This protein binds this small molecule.
Small molecule (SMILES): CC(=O)N[C@@H]1[C@@H](O)[C@H](O)[C@@H](CO)O[C@H]1O

Sequence of chain 1.B:
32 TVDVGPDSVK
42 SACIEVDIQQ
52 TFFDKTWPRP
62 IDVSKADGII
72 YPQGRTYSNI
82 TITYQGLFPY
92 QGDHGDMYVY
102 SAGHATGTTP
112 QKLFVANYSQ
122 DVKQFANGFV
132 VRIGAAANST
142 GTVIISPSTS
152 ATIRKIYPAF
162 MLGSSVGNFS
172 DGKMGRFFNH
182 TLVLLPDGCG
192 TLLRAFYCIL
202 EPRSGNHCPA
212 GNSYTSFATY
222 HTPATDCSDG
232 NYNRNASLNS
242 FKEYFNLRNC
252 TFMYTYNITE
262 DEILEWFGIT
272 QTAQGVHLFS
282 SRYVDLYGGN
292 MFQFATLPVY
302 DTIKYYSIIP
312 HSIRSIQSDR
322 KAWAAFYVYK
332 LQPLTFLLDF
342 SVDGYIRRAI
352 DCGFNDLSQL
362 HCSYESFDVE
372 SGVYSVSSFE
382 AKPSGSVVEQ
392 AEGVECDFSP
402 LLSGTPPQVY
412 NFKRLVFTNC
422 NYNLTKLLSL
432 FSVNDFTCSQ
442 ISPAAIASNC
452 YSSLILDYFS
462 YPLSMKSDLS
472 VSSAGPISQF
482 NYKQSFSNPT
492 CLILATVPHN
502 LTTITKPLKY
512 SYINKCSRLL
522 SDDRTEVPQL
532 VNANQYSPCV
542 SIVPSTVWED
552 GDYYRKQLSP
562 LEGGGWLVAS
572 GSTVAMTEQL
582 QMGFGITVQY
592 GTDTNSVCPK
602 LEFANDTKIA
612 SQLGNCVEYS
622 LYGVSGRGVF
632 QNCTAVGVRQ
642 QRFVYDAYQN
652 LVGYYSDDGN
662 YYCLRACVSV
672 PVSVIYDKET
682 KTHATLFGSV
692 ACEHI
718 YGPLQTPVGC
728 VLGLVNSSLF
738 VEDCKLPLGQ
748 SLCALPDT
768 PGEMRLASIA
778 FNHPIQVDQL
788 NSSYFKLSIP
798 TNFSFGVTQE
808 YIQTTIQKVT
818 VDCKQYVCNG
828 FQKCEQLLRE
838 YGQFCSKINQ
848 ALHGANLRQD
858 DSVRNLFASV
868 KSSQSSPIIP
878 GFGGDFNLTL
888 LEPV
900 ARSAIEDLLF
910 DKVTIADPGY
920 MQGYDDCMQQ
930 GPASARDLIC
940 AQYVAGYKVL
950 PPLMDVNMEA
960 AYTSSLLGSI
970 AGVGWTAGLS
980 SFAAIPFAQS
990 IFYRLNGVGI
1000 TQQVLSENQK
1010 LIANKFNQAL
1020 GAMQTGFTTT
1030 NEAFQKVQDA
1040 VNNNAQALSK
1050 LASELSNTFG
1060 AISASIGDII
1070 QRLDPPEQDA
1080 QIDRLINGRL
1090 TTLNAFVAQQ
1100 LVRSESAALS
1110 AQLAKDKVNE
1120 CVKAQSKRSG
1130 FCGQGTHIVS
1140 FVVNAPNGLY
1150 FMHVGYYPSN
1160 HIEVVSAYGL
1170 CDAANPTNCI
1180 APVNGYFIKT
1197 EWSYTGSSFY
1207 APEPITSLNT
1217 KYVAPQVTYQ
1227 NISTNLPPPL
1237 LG

Binding-site contacts:
Ligand atom C7 contacts residue ASN633 of chain 1.B at 3.4 Å.
Ligand atom C1 contacts residue ASN633 of chain 1.B at 1.4 Å.
Ligand atom O7 contacts residue ASN633 of chain 1.B at 3.5 Å (h-bond).
Ligand atom C8 contacts residue LEU614 of chain 1.B at 4.5 Å (hydrophobic).
Ligand atom C1 contacts residue ASN661 of chain 1.B at 4.1 Å.
Ligand atom C8 contacts residue ASN633 of chain 1.B at 3.6 Å.
Ligand atom C5 contacts residue ASN633 of chain 1.B at 3.7 Å.
Ligand atom C8 contacts residue ASN661 of chain 1.B at 3.5 Å.
Ligand atom C3 contacts residue ASN633 of chain 1.B at 3.9 Å.
Ligand atom C8 contacts residue ALA611 of chain 1.B at 4.5 Å (hydrophobic).
Ligand atom C2 contacts residue ASN661 of chain 1.B at 3.9 Å.
Ligand atom C2 contacts residue ASN633 of chain 1.B at 2.5 Å.
Ligand atom O5 contacts residue ASN633 of chain 1.B at 2.4 Å (h-bond).
Ligand atom O3 contacts residue ASN661 of chain 1.B at 4.4 Å.
Ligand atom N2 contacts residue ASN661 of chain 1.B at 3.1 Å (h-bond).
Ligand atom C7 contacts residue ASN661 of chain 1.B at 3.9 Å.
Ligand atom C3 contacts residue ASN661 of chain 1.B at 3.9 Å.
Ligand atom N2 contacts residue ASN633 of chain 1.B at 3.0 Å (h-bond).
Ligand atom C4 contacts residue ASN633 of chain 1.B at 4.3 Å.
Ligand atom C8 contacts residue TYR663 of chain 1.B at 3.6 Å (hydrophobic).